The protein below binds the small molecule below.
Small molecule (SMILES): OC[C@H]1O[C@H](O[C@H]2[C@H](O)[C@@H](O)[C@@H](O)O[C@@H]2CO)[C@H](O)[C@@H](O)[C@@H]1O

Sequence of chain 1.M:
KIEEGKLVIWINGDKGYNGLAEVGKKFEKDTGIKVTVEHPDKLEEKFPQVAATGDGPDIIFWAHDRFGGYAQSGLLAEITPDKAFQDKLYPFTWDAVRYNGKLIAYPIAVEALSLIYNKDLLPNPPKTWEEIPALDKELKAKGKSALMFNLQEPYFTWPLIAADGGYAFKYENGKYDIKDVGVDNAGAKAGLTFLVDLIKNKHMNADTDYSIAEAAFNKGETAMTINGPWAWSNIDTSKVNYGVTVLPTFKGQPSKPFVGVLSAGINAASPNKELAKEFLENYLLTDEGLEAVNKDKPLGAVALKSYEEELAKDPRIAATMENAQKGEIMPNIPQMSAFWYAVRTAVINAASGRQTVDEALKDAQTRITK

Binding-site contacts:
Ligand atom O5 contacts residue TRP340 of chain 1.M at 3.9 Å.
Ligand atom C1 contacts residue TRP230 of chain 1.M at 3.8 Å (hydrophobic).
Ligand atom O2 contacts residue GLU111 of chain 1.M at 2.6 Å (salt-bridge).
Ligand atom O1 contacts residue ASP14 of chain 1.M at 2.8 Å (salt-bridge).
Ligand atom C2 contacts residue ASP65 of chain 1.M at 3.4 Å.
Ligand atom O2 contacts residue TRP62 of chain 1.M at 3.2 Å (h-bond).
Ligand atom O5 contacts residue TYR155 of chain 1.M at 3.4 Å.
Ligand atom O2 contacts residue ALA63 of chain 1.M at 3.4 Å.
Ligand atom C2 contacts residue TRP230 of chain 1.M at 3.9 Å (hydrophobic).
Ligand atom O3 contacts residue GLU111 of chain 1.M at 3.8 Å.
Ligand atom C1 contacts residue ASP14 of chain 1.M at 3.5 Å.
Ligand atom C1 contacts residue TYR155 of chain 1.M at 3.6 Å (hydrophobic).
Ligand atom O1 contacts residue ASN12 of chain 1.M at 3.8 Å.
Ligand atom C4 contacts residue ARG66 of chain 1.M at 3.8 Å.
Ligand atom C6 contacts residue PRO154 of chain 1.M at 3.9 Å (hydrophobic).
Ligand atom O5 contacts residue ASP14 of chain 1.M at 3.9 Å.
Ligand atom O2 contacts residue LYS15 of chain 1.M at 2.8 Å (salt-bridge).
Ligand atom C2 contacts residue TRP62 of chain 1.M at 3.9 Å (hydrophobic).
Ligand atom O6 contacts residue TYR155 of chain 1.M at 3.2 Å (h-bond).
Ligand atom O3 contacts residue TRP340 of chain 1.M at 3.9 Å.
Ligand atom O3 contacts residue TRP62 of chain 1.M at 3.2 Å (h-bond).
Ligand atom C3 contacts residue TRP62 of chain 1.M at 3.5 Å (hydrophobic).
Ligand atom O3 contacts residue ARG66 of chain 1.M at 2.7 Å (salt-bridge).
Ligand atom O6 contacts residue PRO154 of chain 1.M at 3.2 Å.
Ligand atom C2 contacts residue LYS15 of chain 1.M at 3.9 Å.
Ligand atom C3 contacts residue ASP65 of chain 1.M at 3.6 Å.
Ligand atom C2 contacts residue GLU111 of chain 1.M at 3.4 Å.
Ligand atom C5 contacts residue GLU153 of chain 1.M at 3.9 Å.
Ligand atom O3 contacts residue ASP65 of chain 1.M at 2.8 Å (salt-bridge).
Ligand atom O6 contacts residue GLU153 of chain 1.M at 2.5 Å (salt-bridge).
Ligand atom C4 contacts residue TRP340 of chain 1.M at 3.7 Å (hydrophobic).
Ligand atom C6 contacts residue TRP340 of chain 1.M at 3.7 Å (hydrophobic).
Ligand atom O1 contacts residue LYS15 of chain 1.M at 3.1 Å (salt-bridge).
Ligand atom C6 contacts residue TYR155 of chain 1.M at 4.0 Å (hydrophobic).
Ligand atom O4 contacts residue ARG66 of chain 1.M at 2.8 Å (salt-bridge).
Ligand atom C1 contacts residue LYS15 of chain 1.M at 3.8 Å.
Ligand atom O3 contacts residue ALA63 of chain 1.M at 3.3 Å.
Ligand atom O2 contacts residue ASP65 of chain 1.M at 2.7 Å (salt-bridge).
Ligand atom O6 contacts residue PHE156 of chain 1.M at 4.0 Å.
Ligand atom C6 contacts residue GLU153 of chain 1.M at 3.3 Å.